Sequence of chain 1.A:
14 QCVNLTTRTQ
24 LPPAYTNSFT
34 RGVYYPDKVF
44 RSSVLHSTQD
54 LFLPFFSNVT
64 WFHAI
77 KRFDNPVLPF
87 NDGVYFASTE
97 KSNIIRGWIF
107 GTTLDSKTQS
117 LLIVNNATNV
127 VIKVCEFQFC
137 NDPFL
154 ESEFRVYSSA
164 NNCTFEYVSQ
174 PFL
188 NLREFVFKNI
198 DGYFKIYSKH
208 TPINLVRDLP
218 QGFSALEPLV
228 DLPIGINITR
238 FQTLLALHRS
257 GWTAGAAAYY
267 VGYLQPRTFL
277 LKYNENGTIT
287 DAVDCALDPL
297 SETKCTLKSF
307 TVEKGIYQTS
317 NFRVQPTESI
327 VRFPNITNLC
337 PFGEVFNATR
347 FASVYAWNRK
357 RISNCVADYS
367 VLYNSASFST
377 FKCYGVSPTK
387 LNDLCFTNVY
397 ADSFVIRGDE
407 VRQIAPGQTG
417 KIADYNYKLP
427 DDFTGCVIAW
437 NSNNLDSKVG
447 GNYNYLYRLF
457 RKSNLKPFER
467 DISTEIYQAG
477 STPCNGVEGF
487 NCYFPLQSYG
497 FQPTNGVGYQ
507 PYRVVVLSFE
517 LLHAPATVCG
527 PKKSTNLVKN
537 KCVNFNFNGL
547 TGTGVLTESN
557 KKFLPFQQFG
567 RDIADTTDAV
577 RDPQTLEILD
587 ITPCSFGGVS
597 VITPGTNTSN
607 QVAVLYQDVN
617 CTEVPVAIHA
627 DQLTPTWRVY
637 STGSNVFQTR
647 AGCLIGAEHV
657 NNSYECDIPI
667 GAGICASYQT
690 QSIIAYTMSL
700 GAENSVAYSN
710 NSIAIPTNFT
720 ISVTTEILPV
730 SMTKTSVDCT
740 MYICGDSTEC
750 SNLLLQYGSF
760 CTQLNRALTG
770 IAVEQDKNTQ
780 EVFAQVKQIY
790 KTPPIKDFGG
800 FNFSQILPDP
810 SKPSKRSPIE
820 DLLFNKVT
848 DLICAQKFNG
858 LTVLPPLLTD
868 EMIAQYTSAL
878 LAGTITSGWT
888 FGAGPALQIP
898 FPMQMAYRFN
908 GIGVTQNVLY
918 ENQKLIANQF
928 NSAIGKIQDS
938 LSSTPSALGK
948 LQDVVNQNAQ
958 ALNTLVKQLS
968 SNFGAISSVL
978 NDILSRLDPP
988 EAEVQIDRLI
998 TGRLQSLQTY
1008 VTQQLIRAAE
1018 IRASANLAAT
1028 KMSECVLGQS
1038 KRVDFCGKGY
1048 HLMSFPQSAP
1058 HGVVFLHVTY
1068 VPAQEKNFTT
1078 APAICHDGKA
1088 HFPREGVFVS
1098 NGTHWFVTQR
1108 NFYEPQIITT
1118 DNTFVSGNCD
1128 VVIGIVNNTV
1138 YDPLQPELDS

This protein binds this small molecule.
Small molecule (SMILES): CC(=O)N[C@H]1[C@H](O[C@H]2[C@H](O)[C@@H](NC(C)=O)CO[C@@H]2CO)O[C@H](CO)[C@@H](O)[C@@H]1O

Binding-site contacts:
Ligand atom C8 contacts residue THR716 of chain 1.A at 4.2 Å.
Ligand atom C7 contacts residue THR716 of chain 1.A at 4.4 Å.
Ligand atom O7 contacts residue LEU922 of chain 1.A at 4.3 Å.
Ligand atom C4 contacts residue ASN717 of chain 1.A at 4.3 Å.
Ligand atom C3 contacts residue ASN717 of chain 1.A at 3.8 Å.
Ligand atom C5 contacts residue LEU922 of chain 1.A at 3.8 Å (hydrophobic).
Ligand atom C5 contacts residue ASN717 of chain 1.A at 3.7 Å.
Ligand atom O5 contacts residue LEU922 of chain 1.A at 4.4 Å.
Ligand atom C7 contacts residue ASN717 of chain 1.A at 3.7 Å.
Ligand atom O4 contacts residue LEU922 of chain 1.A at 4.2 Å.
Ligand atom O5 contacts residue GLN1071 of chain 1.A at 4.3 Å.
Ligand atom O7 contacts residue GLN1071 of chain 1.A at 3.8 Å.
Ligand atom C2 contacts residue GLN1071 of chain 1.A at 4.3 Å.
Ligand atom O5 contacts residue PHE718 of chain 1.A at 4.4 Å.
Ligand atom C2 contacts residue ASN717 of chain 1.A at 2.4 Å.
Ligand atom O5 contacts residue ASN717 of chain 1.A at 2.4 Å (h-bond).
Ligand atom C1 contacts residue ASN717 of chain 1.A at 1.4 Å.
Ligand atom N2 contacts residue ASN717 of chain 1.A at 2.8 Å (h-bond).
Ligand atom C6 contacts residue GLN926 of chain 1.A at 3.7 Å.
Ligand atom N2 contacts residue THR716 of chain 1.A at 4.5 Å.
Ligand atom C7 contacts residue LEU922 of chain 1.A at 4.2 Å (hydrophobic).
Ligand atom C8 contacts residue LEU922 of chain 1.A at 4.3 Å (hydrophobic).
Ligand atom C7 contacts residue GLN1071 of chain 1.A at 4.3 Å.
Ligand atom C5 contacts residue GLN926 of chain 1.A at 4.4 Å.
Ligand atom C6 contacts residue ASN717 of chain 1.A at 4.3 Å.
Ligand atom C1 contacts residue LEU922 of chain 1.A at 4.4 Å (hydrophobic).
Ligand atom C6 contacts residue LEU922 of chain 1.A at 4.1 Å (hydrophobic).
Ligand atom O7 contacts residue ASN717 of chain 1.A at 4.2 Å.